This protein binds this small molecule.
Small molecule (SMILES): CC(=O)N[C@@H]1[C@@H](O)[C@H](O)[C@@H](CO)O[C@H]1O

Sequence of chain 41.G:
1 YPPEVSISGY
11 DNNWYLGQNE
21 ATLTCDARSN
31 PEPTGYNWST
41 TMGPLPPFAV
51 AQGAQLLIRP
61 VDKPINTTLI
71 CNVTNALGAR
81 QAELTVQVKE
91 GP

Binding-site contacts:
Ligand atom C6 contacts residue THR74 of chain 41.G at 3.7 Å.
Ligand atom O7 contacts residue ASN72 of chain 41.G at 3.3 Å (h-bond).
Ligand atom C4 contacts residue ASN72 of chain 41.G at 4.3 Å.
Ligand atom C3 contacts residue ASN72 of chain 41.G at 4.0 Å.
Ligand atom C7 contacts residue GLN81 of chain 41.G at 3.8 Å.
Ligand atom C2 contacts residue ASN72 of chain 41.G at 2.6 Å.
Ligand atom O5 contacts residue THR74 of chain 41.G at 4.0 Å.
Ligand atom N2 contacts residue ASN72 of chain 41.G at 3.2 Å (h-bond).
Ligand atom C1 contacts residue ASN72 of chain 41.G at 1.5 Å.
Ligand atom C5 contacts residue THR74 of chain 41.G at 3.9 Å.
Ligand atom C7 contacts residue ASN72 of chain 41.G at 3.5 Å.
Ligand atom C5 contacts residue ASN72 of chain 41.G at 3.7 Å.
Ligand atom C1 contacts residue ALA79 of chain 41.G at 4.3 Å (hydrophobic).
Ligand atom C8 contacts residue GLN81 of chain 41.G at 3.2 Å.
Ligand atom N2 contacts residue GLN81 of chain 41.G at 4.3 Å.
Ligand atom O7 contacts residue GLN81 of chain 41.G at 3.9 Å.
Ligand atom O5 contacts residue ASN72 of chain 41.G at 2.4 Å (h-bond).